A protein and the small-molecule ligand that binds it are described below.
Small molecule (SMILES): CCc1nc(N)nc(N)c1-c1ccc2c(c1)N(CCCOC)C(=O)[C@](C)(c1cc(F)cc(F)c1)O2

Sequence of chain 1.A:
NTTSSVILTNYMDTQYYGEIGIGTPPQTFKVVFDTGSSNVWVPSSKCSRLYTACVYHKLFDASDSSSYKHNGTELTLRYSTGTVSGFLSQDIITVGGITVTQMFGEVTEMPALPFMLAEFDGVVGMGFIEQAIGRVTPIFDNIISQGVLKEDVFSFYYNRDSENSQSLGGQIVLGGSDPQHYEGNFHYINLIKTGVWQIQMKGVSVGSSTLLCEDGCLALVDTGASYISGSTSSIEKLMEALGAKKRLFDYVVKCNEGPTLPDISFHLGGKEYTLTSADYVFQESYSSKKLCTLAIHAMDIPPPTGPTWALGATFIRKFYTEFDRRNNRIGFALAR

Binding-site contacts:
Ligand atom C5 contacts residue GLY224 of chain 1.A at 3.6 Å.
Ligand atom C9 contacts residue ASP34 of chain 1.A at 3.7 Å.
Ligand atom N6 contacts residue ASP34 of chain 1.A at 2.8 Å (salt-bridge).
Ligand atom N7 contacts residue SER80 of chain 1.A at 3.4 Å (h-bond).
Ligand atom C26 contacts residue THR223 of chain 1.A at 3.2 Å.
Ligand atom C26 contacts residue VAL32 of chain 1.A at 3.7 Å (hydrophobic).
Ligand atom O25 contacts residue VAL32 of chain 1.A at 3.7 Å.
Ligand atom C12 contacts residue THR81 of chain 1.A at 3.2 Å.
Ligand atom C10 contacts residue VAL123 of chain 1.A at 3.5 Å (hydrophobic).
Ligand atom C2 contacts residue GLY224 of chain 1.A at 3.4 Å.
Ligand atom C23 contacts residue THR14 of chain 1.A at 3.7 Å.
Ligand atom N6 contacts residue TYR79 of chain 1.A at 3.5 Å.
Ligand atom O25 contacts residue GLN15 of chain 1.A at 3.5 Å.
Ligand atom N8 contacts residue ASP34 of chain 1.A at 3.1 Å (salt-bridge).
Ligand atom N4 contacts residue GLY224 of chain 1.A at 3.6 Å (h-bond).
Ligand atom F34 contacts residue THR81 of chain 1.A at 3.3 Å.
Ligand atom O25 contacts residue TYR16 of chain 1.A at 3.3 Å (h-bond).
Ligand atom N6 contacts residue GLY224 of chain 1.A at 3.6 Å (h-bond).
Ligand atom N8 contacts residue GLY36 of chain 1.A at 3.7 Å.
Ligand atom C22 contacts residue THR14 of chain 1.A at 3.6 Å.
Ligand atom C26 contacts residue TYR16 of chain 1.A at 3.5 Å (hydrophobic).
Ligand atom C1 contacts residue TYR79 of chain 1.A at 3.7 Å (hydrophobic).
Ligand atom C5 contacts residue ASP34 of chain 1.A at 3.5 Å.
Ligand atom C24 contacts residue THR14 of chain 1.A at 3.4 Å.
Ligand atom O25 contacts residue THR14 of chain 1.A at 3.7 Å.
Ligand atom C26 contacts residue TYR158 of chain 1.A at 3.7 Å (hydrophobic).
Ligand atom C22 contacts residue SER226 of chain 1.A at 3.3 Å.
Ligand atom O21 contacts residue GLN15 of chain 1.A at 3.3 Å.
Ligand atom C1 contacts residue ASP34 of chain 1.A at 3.7 Å.
Ligand atom C35 contacts residue LEU117 of chain 1.A at 3.7 Å (hydrophobic).
Ligand atom C1 contacts residue GLY224 of chain 1.A at 3.5 Å.
Ligand atom C24 contacts residue GLY224 of chain 1.A at 3.4 Å.
Ligand atom C35 contacts residue ALA118 of chain 1.A at 3.5 Å (hydrophobic).
Ligand atom N8 contacts residue ASP222 of chain 1.A at 3.2 Å (salt-bridge).
Ligand atom C16 contacts residue GLY224 of chain 1.A at 3.5 Å.
Ligand atom C9 contacts residue VAL123 of chain 1.A at 3.6 Å (hydrophobic).
Ligand atom N7 contacts residue THR81 of chain 1.A at 3.3 Å (h-bond).
Ligand atom C13 contacts residue THR81 of chain 1.A at 3.4 Å.
Ligand atom C11 contacts residue THR81 of chain 1.A at 3.6 Å.
Ligand atom C3 contacts residue GLY224 of chain 1.A at 3.4 Å.